A protein and the small-molecule ligand that binds it are described below.
Small molecule (SMILES): O=[N+]([O-])c1cccc2c(Br)n[nH]c12

Sequence of chain 1.B:
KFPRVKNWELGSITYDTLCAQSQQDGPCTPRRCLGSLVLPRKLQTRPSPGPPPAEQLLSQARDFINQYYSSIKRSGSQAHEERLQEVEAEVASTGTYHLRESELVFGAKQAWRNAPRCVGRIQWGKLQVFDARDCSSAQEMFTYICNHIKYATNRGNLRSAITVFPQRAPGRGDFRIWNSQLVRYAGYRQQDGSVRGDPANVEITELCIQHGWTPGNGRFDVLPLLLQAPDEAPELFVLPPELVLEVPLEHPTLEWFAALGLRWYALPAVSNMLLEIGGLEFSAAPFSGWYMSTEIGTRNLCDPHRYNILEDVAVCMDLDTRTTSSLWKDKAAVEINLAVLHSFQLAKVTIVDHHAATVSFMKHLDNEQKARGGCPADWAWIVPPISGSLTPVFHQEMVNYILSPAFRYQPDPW

Binding-site contacts:
Ligand atom N10 contacts residue HEM1 of chain 1.N at 3.5 Å.
Ligand atom O12 contacts residue TYR321 of chain 1.B at 3.2 Å.
Ligand atom C3 contacts residue PRO298 of chain 1.B at 3.7 Å (hydrophobic).
Ligand atom O12 contacts residue TRP320 of chain 1.B at 3.2 Å (h-bond).
Ligand atom N1 contacts residue TRP320 of chain 1.B at 2.7 Å (h-bond).
Ligand atom N1 contacts residue PRO298 of chain 1.B at 3.5 Å.
Ligand atom C4 contacts residue VAL300 of chain 1.B at 4.0 Å (hydrophobic).
Ligand atom N2 contacts residue HEM1 of chain 1.N at 3.3 Å.
Ligand atom N2 contacts residue TRP320 of chain 1.B at 3.3 Å (h-bond).
Ligand atom C5 contacts residue ACT1 of chain 1.K at 3.8 Å.
Ligand atom C3 contacts residue HEM1 of chain 1.N at 3.7 Å.
Ligand atom C7 contacts residue HEM1 of chain 1.N at 3.5 Å.
Ligand atom N2 contacts residue GLY319 of chain 1.B at 3.6 Å.
Ligand atom BR contacts residue PRO298 of chain 1.B at 3.4 Å.
Ligand atom C8 contacts residue HEM1 of chain 1.N at 3.5 Å.
Ligand atom BR contacts residue HEM1 of chain 1.N at 3.7 Å.
Ligand atom C6 contacts residue ACT1 of chain 1.K at 3.7 Å.
Ligand atom C9 contacts residue HEM1 of chain 1.N at 3.8 Å.
Ligand atom N10 contacts residue TYR321 of chain 1.B at 4.0 Å.
Ligand atom O11 contacts residue MET322 of chain 1.B at 4.0 Å.
Ligand atom C6 contacts residue HEM1 of chain 1.N at 3.5 Å.
Ligand atom C8 contacts residue TRP320 of chain 1.B at 3.9 Å (hydrophobic).
Ligand atom O11 contacts residue HEM1 of chain 1.N at 3.1 Å.
Ligand atom BR contacts residue PHE317 of chain 1.B at 3.5 Å.
Ligand atom N1 contacts residue HEM1 of chain 1.N at 3.4 Å.
Ligand atom O12 contacts residue MET322 of chain 1.B at 3.0 Å (h-bond).
Ligand atom O12 contacts residue HEM1 of chain 1.N at 3.6 Å.
Ligand atom N2 contacts residue PRO298 of chain 1.B at 3.4 Å.
Ligand atom BR contacts residue GLY319 of chain 1.B at 3.8 Å.
Ligand atom C3 contacts residue GLY319 of chain 1.B at 4.1 Å.
Ligand atom O11 contacts residue TYR321 of chain 1.B at 4.1 Å.
Ligand atom C8 contacts residue PRO298 of chain 1.B at 4.1 Å (hydrophobic).
Ligand atom N10 contacts residue MET322 of chain 1.B at 3.9 Å.
Ligand atom O11 contacts residue GLU325 of chain 1.B at 3.2 Å.
Ligand atom N10 contacts residue GLU325 of chain 1.B at 4.1 Å.
Ligand atom C5 contacts residue HEM1 of chain 1.N at 3.4 Å.
Ligand atom C7 contacts residue ACT1 of chain 1.K at 4.1 Å.
Ligand atom BR contacts residue SER318 of chain 1.B at 3.6 Å.
Ligand atom C6 contacts residue GLU325 of chain 1.B at 4.1 Å.
Ligand atom C4 contacts residue HEM1 of chain 1.N at 3.9 Å.